The small molecule below binds the protein below.
Small molecule (SMILES): O=C(O)CNC(=O)[C@@H]1CCCN1C(=O)[C@@H]1CCCN1C(=O)CNC(=O)[C@@H]1CCCN1C(=O)[C@@H]1CCCN1C(=O)CNC(=O)[C@@H]1CCCN1C(=O)[C@@H]1CCCN1

Binding-site contacts:
Ligand atom CB contacts residue TYR159 of chain 1.A at 3.4 Å (hydrophobic).
Ligand atom CB contacts residue ASN228 of chain 1.A at 3.5 Å.
Ligand atom CG contacts residue ASN228 of chain 1.A at 3.6 Å.
Ligand atom CA contacts residue TYR231 of chain 1.A at 3.7 Å (hydrophobic).
Ligand atom N contacts residue ARG224 of chain 1.A at 3.8 Å.
Ligand atom N contacts residue TYR231 of chain 1.A at 3.7 Å.
Ligand atom CD contacts residue TYR200 of chain 1.A at 4.0 Å (hydrophobic).
Ligand atom CG contacts residue TYR197 of chain 1.A at 3.9 Å (hydrophobic).
Ligand atom CG contacts residue TYR234 of chain 1.A at 3.6 Å (hydrophobic).
Ligand atom CD contacts residue TYR231 of chain 1.A at 3.5 Å (hydrophobic).
Ligand atom CB contacts residue TYR231 of chain 1.A at 3.4 Å (hydrophobic).
Ligand atom CD contacts residue TYR159 of chain 1.A at 3.5 Å (hydrophobic).
Ligand atom O contacts residue ASP193 of chain 1.A at 3.9 Å.
Ligand atom CA contacts residue TYR197 of chain 1.A at 4.0 Å (hydrophobic).
Ligand atom CB contacts residue LYS230 of chain 1.A at 3.7 Å.
Ligand atom C contacts residue ASP193 of chain 1.A at 4.0 Å.
Ligand atom CG contacts residue PHE232 of chain 1.A at 4.0 Å (hydrophobic).
Ligand atom C contacts residue ARG224 of chain 1.A at 4.0 Å.
Ligand atom N contacts residue ASP193 of chain 1.A at 3.2 Å (salt-bridge).
Ligand atom N contacts residue TYR194 of chain 1.A at 3.9 Å.
Ligand atom N contacts residue ASN228 of chain 1.A at 4.0 Å.
Ligand atom CA contacts residue ARG224 of chain 1.A at 3.4 Å.
Ligand atom CG contacts residue TYR194 of chain 1.A at 3.7 Å (hydrophobic).
Ligand atom O contacts residue ARG224 of chain 1.A at 3.4 Å (salt-bridge).
Ligand atom CD contacts residue TYR234 of chain 1.A at 4.0 Å (hydrophobic).
Ligand atom CG contacts residue TYR231 of chain 1.A at 3.5 Å (hydrophobic).
Ligand atom CA contacts residue TYR159 of chain 1.A at 3.9 Å (hydrophobic).
Ligand atom O contacts residue ARG224 of chain 1.A at 3.7 Å.
Ligand atom C contacts residue TYR197 of chain 1.A at 3.8 Å (hydrophobic).
Ligand atom C contacts residue TYR231 of chain 1.A at 3.6 Å (hydrophobic).
Ligand atom N contacts residue ARG224 of chain 1.A at 4.0 Å.
Ligand atom CG contacts residue TYR159 of chain 1.A at 3.9 Å (hydrophobic).
Ligand atom CB contacts residue ASP193 of chain 1.A at 3.5 Å.
Ligand atom O contacts residue TYR231 of chain 1.A at 3.3 Å.
Ligand atom CD contacts residue TYR197 of chain 1.A at 3.6 Å (hydrophobic).
Ligand atom O contacts residue TYR197 of chain 1.A at 3.2 Å.
Ligand atom CA contacts residue ASN228 of chain 1.A at 3.3 Å.
Ligand atom CA contacts residue ASP193 of chain 1.A at 3.9 Å.
Ligand atom CA contacts residue TYR194 of chain 1.A at 3.4 Å (hydrophobic).
Ligand atom CG contacts residue LYS230 of chain 1.A at 3.5 Å.

Sequence of chain 1.A:
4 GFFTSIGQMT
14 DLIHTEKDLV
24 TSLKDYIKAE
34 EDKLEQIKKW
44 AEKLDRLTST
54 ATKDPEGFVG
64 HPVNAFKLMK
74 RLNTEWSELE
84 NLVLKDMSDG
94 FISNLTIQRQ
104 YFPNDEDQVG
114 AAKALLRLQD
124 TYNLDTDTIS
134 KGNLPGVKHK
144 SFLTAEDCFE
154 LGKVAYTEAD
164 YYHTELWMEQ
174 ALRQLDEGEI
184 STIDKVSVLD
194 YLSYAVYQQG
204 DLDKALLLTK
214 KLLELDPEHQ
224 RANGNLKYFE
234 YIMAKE